The protein below binds the small molecule below.
Small molecule (SMILES): OC[C@@H](O)C(O)[C@@H](O)CO

Sequence of chain 1.C:
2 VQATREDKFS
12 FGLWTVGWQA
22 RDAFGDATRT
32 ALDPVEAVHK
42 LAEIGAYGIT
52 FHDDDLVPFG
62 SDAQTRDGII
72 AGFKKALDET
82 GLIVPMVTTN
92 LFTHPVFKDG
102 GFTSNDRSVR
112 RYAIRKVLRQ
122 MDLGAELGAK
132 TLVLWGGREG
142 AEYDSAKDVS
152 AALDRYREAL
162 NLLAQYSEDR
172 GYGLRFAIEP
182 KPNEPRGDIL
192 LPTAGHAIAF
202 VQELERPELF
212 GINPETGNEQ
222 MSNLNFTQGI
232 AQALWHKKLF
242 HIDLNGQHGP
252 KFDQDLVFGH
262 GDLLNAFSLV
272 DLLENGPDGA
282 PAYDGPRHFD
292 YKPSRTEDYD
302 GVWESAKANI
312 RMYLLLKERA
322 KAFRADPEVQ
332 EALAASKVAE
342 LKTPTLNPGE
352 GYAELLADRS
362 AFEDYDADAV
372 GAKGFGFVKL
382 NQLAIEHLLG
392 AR

Binding-site contacts:
Ligand atom C5 contacts residue HIS53 of chain 1.D at 3.3 Å.
Ligand atom O2 contacts residue GLU216 of chain 1.D at 3.3 Å (salt-bridge).
Ligand atom O5 contacts residue THR89 of chain 1.D at 4.1 Å.
Ligand atom O3 contacts residue TRP15 of chain 1.D at 3.5 Å (h-bond).
Ligand atom O2 contacts residue MG1 of chain 1.L at 2.4 Å.
Ligand atom O5 contacts residue TRP136 of chain 1.D at 3.7 Å.
Ligand atom C5 contacts residue TRP136 of chain 1.D at 3.9 Å (hydrophobic).
Ligand atom C1 contacts residue PHE25 of chain 1.C at 3.8 Å (hydrophobic).
Ligand atom C3 contacts residue MG1 of chain 1.L at 3.7 Å.
Ligand atom C2 contacts residue ASP291 of chain 1.D at 4.0 Å.
Ligand atom O2 contacts residue ASP244 of chain 1.D at 4.3 Å.
Ligand atom O1 contacts residue PHE25 of chain 1.C at 3.9 Å.
Ligand atom O3 contacts residue MG1 of chain 1.L at 3.6 Å.
Ligand atom O2 contacts residue ASP291 of chain 1.D at 3.2 Å (salt-bridge).
Ligand atom C5 contacts residue THR89 of chain 1.D at 4.0 Å.
Ligand atom O3 contacts residue ASP291 of chain 1.D at 2.9 Å (salt-bridge).
Ligand atom O1 contacts residue ASP254 of chain 1.D at 3.3 Å (salt-bridge).
Ligand atom O4 contacts residue GLU180 of chain 1.D at 2.7 Å (salt-bridge).
Ligand atom O2 contacts residue GLU180 of chain 1.D at 2.8 Å (salt-bridge).
Ligand atom C2 contacts residue GLU180 of chain 1.D at 3.7 Å.
Ligand atom C5 contacts residue GLU180 of chain 1.D at 4.0 Å.
Ligand atom C3 contacts residue ASP291 of chain 1.D at 3.8 Å.
Ligand atom O4 contacts residue MG1 of chain 1.L at 2.3 Å.
Ligand atom C4 contacts residue GLU180 of chain 1.D at 3.4 Å.
Ligand atom O5 contacts residue PHE93 of chain 1.D at 3.8 Å.
Ligand atom C1 contacts residue LYS182 of chain 1.D at 4.1 Å.
Ligand atom C1 contacts residue TRP136 of chain 1.D at 3.7 Å (hydrophobic).
Ligand atom C3 contacts residue TRP136 of chain 1.D at 3.7 Å (hydrophobic).
Ligand atom C2 contacts residue TRP136 of chain 1.D at 3.5 Å (hydrophobic).
Ligand atom C4 contacts residue ASP291 of chain 1.D at 3.9 Å.
Ligand atom O1 contacts residue GLU216 of chain 1.D at 4.3 Å.
Ligand atom O1 contacts residue LYS182 of chain 1.D at 2.9 Å (salt-bridge).
Ligand atom C3 contacts residue GLU180 of chain 1.D at 4.1 Å.
Ligand atom O4 contacts residue ASP244 of chain 1.D at 3.1 Å (salt-bridge).
Ligand atom C4 contacts residue TRP136 of chain 1.D at 3.7 Å (hydrophobic).
Ligand atom O1 contacts residue TRP136 of chain 1.D at 3.7 Å.
Ligand atom O4 contacts residue ASP291 of chain 1.D at 2.9 Å (salt-bridge).
Ligand atom C2 contacts residue MG1 of chain 1.L at 3.6 Å.
Ligand atom O5 contacts residue HIS53 of chain 1.D at 2.5 Å (h-bond).
Ligand atom C4 contacts residue MG1 of chain 1.L at 3.5 Å.

Sequence of chain 1.D:
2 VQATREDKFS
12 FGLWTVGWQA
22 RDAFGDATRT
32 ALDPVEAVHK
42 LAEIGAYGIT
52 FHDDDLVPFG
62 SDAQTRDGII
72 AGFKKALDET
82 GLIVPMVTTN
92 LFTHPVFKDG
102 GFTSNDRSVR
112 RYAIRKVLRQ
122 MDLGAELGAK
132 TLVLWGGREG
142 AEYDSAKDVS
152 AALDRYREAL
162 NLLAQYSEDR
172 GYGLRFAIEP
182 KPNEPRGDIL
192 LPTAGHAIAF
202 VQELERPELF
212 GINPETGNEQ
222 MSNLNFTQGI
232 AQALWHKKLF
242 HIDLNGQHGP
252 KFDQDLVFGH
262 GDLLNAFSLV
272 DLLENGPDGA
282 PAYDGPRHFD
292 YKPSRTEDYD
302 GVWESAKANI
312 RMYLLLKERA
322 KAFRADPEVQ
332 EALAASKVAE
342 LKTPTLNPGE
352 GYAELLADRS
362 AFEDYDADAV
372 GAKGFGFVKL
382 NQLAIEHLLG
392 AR